Sequence of chain 1.L:
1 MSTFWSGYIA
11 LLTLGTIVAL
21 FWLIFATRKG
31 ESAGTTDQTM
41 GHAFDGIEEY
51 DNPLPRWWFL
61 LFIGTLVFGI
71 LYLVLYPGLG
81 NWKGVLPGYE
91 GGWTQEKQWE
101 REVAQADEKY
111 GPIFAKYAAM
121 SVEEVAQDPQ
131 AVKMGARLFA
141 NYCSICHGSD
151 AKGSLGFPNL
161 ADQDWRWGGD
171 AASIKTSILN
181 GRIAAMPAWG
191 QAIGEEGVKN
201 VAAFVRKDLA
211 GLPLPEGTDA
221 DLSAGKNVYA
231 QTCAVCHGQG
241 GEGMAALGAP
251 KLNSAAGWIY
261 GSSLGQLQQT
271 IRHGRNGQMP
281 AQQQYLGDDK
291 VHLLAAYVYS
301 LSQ

A protein and the small-molecule ligand that binds it are described below.
Small molecule (SMILES): N#C[Fe](C#N)(C#N)(C#N)(C#N)C#N

Binding-site contacts:
Ligand atom N22 contacts residue GLY265 of chain 1.L at 3.3 Å.
Ligand atom N11 contacts residue GLN266 of chain 1.L at 3.3 Å (h-bond).
Ligand atom C11 contacts residue GLN266 of chain 1.L at 3.9 Å.
Ligand atom C23 contacts residue GLN269 of chain 1.L at 4.0 Å.
Ligand atom C24 contacts residue GLN269 of chain 1.L at 3.9 Å.
Ligand atom N23 contacts residue GLN266 of chain 1.L at 4.2 Å.
Ligand atom N23 contacts residue GLN269 of chain 1.L at 3.6 Å.
Ligand atom N24 contacts residue GLN269 of chain 1.L at 3.0 Å (h-bond).
Ligand atom C23 contacts residue GLN266 of chain 1.L at 4.0 Å.
Ligand atom C23 contacts residue ARG275 of chain 1.L at 4.2 Å.
Ligand atom C22 contacts residue GLN266 of chain 1.L at 3.6 Å.
Ligand atom N22 contacts residue GLN266 of chain 1.L at 3.2 Å (h-bond).
Ligand atom N23 contacts residue ARG275 of chain 1.L at 3.1 Å (salt-bridge).
Ligand atom FE2 contacts residue GLN266 of chain 1.L at 4.5 Å.
Ligand atom C22 contacts residue GLY265 of chain 1.L at 4.3 Å.